The small molecule below binds the protein below.
Small molecule (SMILES): COC(=O)C1=C(C)CC(=O)c2c1cc1c(c2O)C(=O)c2c(O)cccc2C1=O

Binding-site contacts:
Ligand atom C15 contacts residue MET100 of chain 1.C at 3.8 Å (hydrophobic).
Ligand atom C19 contacts residue MET100 of chain 1.C at 3.7 Å (hydrophobic).
Ligand atom C9 contacts residue TYR134 of chain 1.C at 3.6 Å (hydrophobic).
Ligand atom C6 contacts residue PHE68 of chain 1.C at 3.8 Å (hydrophobic).
Ligand atom C13 contacts residue TYR134 of chain 1.C at 3.4 Å (hydrophobic).
Ligand atom C8 contacts residue THR137 of chain 1.C at 3.7 Å.
Ligand atom O22 contacts residue PRO132 of chain 1.C at 3.3 Å.
Ligand atom C17 contacts residue TRP63 of chain 1.C at 3.9 Å (hydrophobic).
Ligand atom O16 contacts residue MET100 of chain 1.C at 3.2 Å.
Ligand atom C4 contacts residue TRP63 of chain 1.C at 3.4 Å (hydrophobic).
Ligand atom C11 contacts residue MET100 of chain 1.C at 3.5 Å (hydrophobic).
Ligand atom O19 contacts residue VAL64 of chain 1.C at 3.8 Å.
Ligand atom C7 contacts residue PRO132 of chain 1.C at 3.9 Å (hydrophobic).
Ligand atom C15 contacts residue TRP131 of chain 1.D at 3.7 Å (hydrophobic).
Ligand atom C10 contacts residue TYR134 of chain 1.C at 3.8 Å (hydrophobic).
Ligand atom C21 contacts residue TRP63 of chain 1.C at 3.3 Å (hydrophobic).
Ligand atom C12 contacts residue TRP63 of chain 1.C at 3.3 Å (hydrophobic).
Ligand atom O18 contacts residue VAL101 of chain 1.C at 3.8 Å.
Ligand atom O21 contacts residue PHE68 of chain 1.C at 3.7 Å.
Ligand atom C3 contacts residue THR45 of chain 1.C at 3.6 Å.
Ligand atom C15 contacts residue MET103 of chain 1.C at 3.2 Å (hydrophobic).
Ligand atom C15 contacts residue VAL101 of chain 1.C at 3.5 Å (hydrophobic).
Ligand atom C2 contacts residue PHE48 of chain 1.C at 3.7 Å (hydrophobic).
Ligand atom O19 contacts residue TRP63 of chain 1.C at 3.9 Å.
Ligand atom O17 contacts residue VAL101 of chain 1.C at 3.6 Å.
Ligand atom C1 contacts residue PHE48 of chain 1.C at 3.5 Å (hydrophobic).
Ligand atom O17 contacts residue TRP131 of chain 1.D at 3.4 Å.
Ligand atom C10 contacts residue MET100 of chain 1.C at 3.8 Å (hydrophobic).
Ligand atom C2 contacts residue TRP63 of chain 1.C at 3.5 Å (hydrophobic).
Ligand atom C16 contacts residue TRP63 of chain 1.C at 3.2 Å (hydrophobic).
Ligand atom O18 contacts residue TRP63 of chain 1.C at 3.7 Å.
Ligand atom C1 contacts residue TRP63 of chain 1.C at 3.6 Å (hydrophobic).
Ligand atom C3 contacts residue TRP63 of chain 1.C at 3.6 Å (hydrophobic).
Ligand atom O18 contacts residue PHE48 of chain 1.C at 3.6 Å.
Ligand atom C8 contacts residue TYR134 of chain 1.C at 3.8 Å (hydrophobic).
Ligand atom C5 contacts residue TRP63 of chain 1.C at 3.5 Å (hydrophobic).
Ligand atom C14 contacts residue TRP131 of chain 1.D at 3.8 Å (hydrophobic).
Ligand atom C18 contacts residue TRP63 of chain 1.C at 3.6 Å (hydrophobic).
Ligand atom C14 contacts residue MET100 of chain 1.C at 3.7 Å (hydrophobic).
Ligand atom C13 contacts residue THR137 of chain 1.C at 3.8 Å.

Sequence of chain 1.C:
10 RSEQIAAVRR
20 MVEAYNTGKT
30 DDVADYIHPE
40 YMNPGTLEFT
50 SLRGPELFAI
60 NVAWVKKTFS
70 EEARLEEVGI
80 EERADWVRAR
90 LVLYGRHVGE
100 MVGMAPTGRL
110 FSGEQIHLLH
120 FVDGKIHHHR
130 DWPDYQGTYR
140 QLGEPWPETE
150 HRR

Sequence of chain 1.D:
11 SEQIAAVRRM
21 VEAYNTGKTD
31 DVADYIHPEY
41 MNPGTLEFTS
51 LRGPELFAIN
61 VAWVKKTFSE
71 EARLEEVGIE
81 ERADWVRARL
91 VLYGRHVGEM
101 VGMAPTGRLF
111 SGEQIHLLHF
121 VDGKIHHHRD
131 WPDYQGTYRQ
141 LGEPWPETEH